Binding-site contacts:
Ligand atom C5 contacts residue ASN93 of chain 13.E at 4.1 Å.
Ligand atom O4 contacts residue TYR72 of chain 13.E at 4.2 Å.
Ligand atom N5 contacts residue TYR72 of chain 13.E at 3.1 Å (h-bond).
Ligand atom C3 contacts residue GLY78 of chain 13.E at 4.0 Å.
Ligand atom O3 contacts residue GLY78 of chain 13.E at 3.6 Å.
Ligand atom O4 contacts residue VAL296 of chain 13.E at 4.0 Å.
Ligand atom C8 contacts residue TYR72 of chain 13.E at 4.1 Å (hydrophobic).
Ligand atom O1B contacts residue ASN80 of chain 13.E at 4.2 Å.
Ligand atom C6 contacts residue TYR72 of chain 13.E at 3.3 Å (hydrophobic).
Ligand atom C6 contacts residue ASN93 of chain 13.E at 3.4 Å.
Ligand atom C1 contacts residue GLY78 of chain 13.E at 4.0 Å.
Ligand atom C4 contacts residue TYR72 of chain 13.E at 3.4 Å (hydrophobic).
Ligand atom C1 contacts residue ARG77 of chain 13.E at 3.4 Å.
Ligand atom O4 contacts residue HIS298 of chain 13.E at 3.0 Å (h-bond).
Ligand atom C3 contacts residue GLY78 of chain 13.E at 4.0 Å.
Ligand atom O1B contacts residue TYR72 of chain 13.E at 3.8 Å.
Ligand atom O10 contacts residue ASN293 of chain 13.E at 3.9 Å.
Ligand atom C4 contacts residue GLY78 of chain 13.E at 3.3 Å.
Ligand atom O1A contacts residue ARG77 of chain 13.E at 3.1 Å (salt-bridge).
Ligand atom O4 contacts residue THR291 of chain 13.E at 3.4 Å.
Ligand atom O1A contacts residue TYR72 of chain 13.E at 3.5 Å.
Ligand atom O10 contacts residue THR291 of chain 13.E at 3.8 Å.
Ligand atom O8 contacts residue TYR72 of chain 13.E at 3.5 Å (h-bond).
Ligand atom C11 contacts residue ASP85 of chain 13.A at 3.8 Å.
Ligand atom C5 contacts residue TYR72 of chain 13.E at 3.4 Å (hydrophobic).
Ligand atom C7 contacts residue TYR72 of chain 13.E at 3.9 Å (hydrophobic).
Ligand atom O1A contacts residue SER89 of chain 13.E at 3.4 Å (h-bond).
Ligand atom O4 contacts residue ILE79 of chain 13.E at 3.5 Å (h-bond).
Ligand atom C3 contacts residue VAL296 of chain 13.E at 3.7 Å (hydrophobic).
Ligand atom O6 contacts residue ASN93 of chain 13.E at 3.5 Å (h-bond).
Ligand atom C3 contacts residue HIS298 of chain 13.E at 3.8 Å.
Ligand atom O1A contacts residue GLY78 of chain 13.E at 3.3 Å (h-bond).
Ligand atom O1B contacts residue SER89 of chain 13.E at 4.1 Å.
Ligand atom C2 contacts residue GLY78 of chain 13.E at 4.1 Å.
Ligand atom C4 contacts residue HIS298 of chain 13.E at 3.6 Å.
Ligand atom O4 contacts residue GLY78 of chain 13.E at 3.0 Å.
Ligand atom C1 contacts residue SER89 of chain 13.E at 4.2 Å.
Ligand atom C1 contacts residue TYR72 of chain 13.E at 3.8 Å (hydrophobic).
Ligand atom O1B contacts residue ARG77 of chain 13.E at 2.8 Å (salt-bridge).
Ligand atom C8 contacts residue ARG77 of chain 13.E at 4.2 Å.

Sequence of chain 13.A:
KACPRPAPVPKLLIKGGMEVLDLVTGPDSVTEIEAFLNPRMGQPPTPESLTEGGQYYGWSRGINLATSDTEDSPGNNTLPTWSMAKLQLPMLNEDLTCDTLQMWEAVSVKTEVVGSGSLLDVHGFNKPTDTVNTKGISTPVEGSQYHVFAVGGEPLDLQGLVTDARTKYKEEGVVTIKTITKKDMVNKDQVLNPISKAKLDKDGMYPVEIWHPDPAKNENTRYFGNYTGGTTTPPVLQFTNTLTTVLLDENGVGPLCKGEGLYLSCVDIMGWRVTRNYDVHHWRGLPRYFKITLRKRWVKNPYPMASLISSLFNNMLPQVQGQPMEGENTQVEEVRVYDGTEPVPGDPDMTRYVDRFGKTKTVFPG

Sequence of chain 13.E:
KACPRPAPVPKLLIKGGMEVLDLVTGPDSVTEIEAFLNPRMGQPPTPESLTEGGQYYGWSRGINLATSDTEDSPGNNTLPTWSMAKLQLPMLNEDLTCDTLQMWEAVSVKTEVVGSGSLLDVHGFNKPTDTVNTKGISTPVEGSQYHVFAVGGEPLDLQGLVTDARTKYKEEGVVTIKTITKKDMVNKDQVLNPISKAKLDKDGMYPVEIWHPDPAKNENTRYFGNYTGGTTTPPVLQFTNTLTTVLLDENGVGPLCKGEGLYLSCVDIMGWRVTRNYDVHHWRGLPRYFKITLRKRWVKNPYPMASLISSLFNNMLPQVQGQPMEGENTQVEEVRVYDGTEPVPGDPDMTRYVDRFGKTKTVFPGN

This protein binds this small molecule.
Small molecule (SMILES): CC(=O)N[C@@H]1[C@@H](O[C@@H]2O[C@H](CO)[C@H](O)[C@H](O[C@]3(C(=O)O)C[C@H](O)[C@@H](NC(C)=O)[C@H]([C@H](O)[C@H](O)CO)O3)[C@H]2O)[C@H](O)[C@@H](CO[C@]2(C(=O)O)C[C@H](O)[C@@H](NC(C)=O)[C@H]([C@H](O)[C@H](O)CO)O2)O[C@H]1O